Sequence of chain 1.A:
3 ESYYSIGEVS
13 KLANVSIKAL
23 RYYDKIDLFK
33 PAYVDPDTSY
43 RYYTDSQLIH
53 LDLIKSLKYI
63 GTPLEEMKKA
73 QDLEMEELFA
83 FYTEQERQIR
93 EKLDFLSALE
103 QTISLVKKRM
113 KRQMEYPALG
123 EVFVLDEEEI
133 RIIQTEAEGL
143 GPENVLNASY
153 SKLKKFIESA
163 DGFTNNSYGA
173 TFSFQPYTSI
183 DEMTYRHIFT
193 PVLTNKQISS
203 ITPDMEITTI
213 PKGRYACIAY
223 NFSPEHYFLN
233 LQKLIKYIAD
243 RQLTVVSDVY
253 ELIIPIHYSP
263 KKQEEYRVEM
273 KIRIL

The protein below binds the small molecule below.
Small molecule (SMILES): NC[C@H]1O[C@H](O[C@H]2[C@H](O)[C@@H](O[C@H]3O[C@H](CO)[C@@H](O)[C@H](N)[C@H]3O)[C@H](N)C[C@@H]2N)[C@H](O)[C@@H](O)[C@@H]1O

Sequence of chain 2.A:
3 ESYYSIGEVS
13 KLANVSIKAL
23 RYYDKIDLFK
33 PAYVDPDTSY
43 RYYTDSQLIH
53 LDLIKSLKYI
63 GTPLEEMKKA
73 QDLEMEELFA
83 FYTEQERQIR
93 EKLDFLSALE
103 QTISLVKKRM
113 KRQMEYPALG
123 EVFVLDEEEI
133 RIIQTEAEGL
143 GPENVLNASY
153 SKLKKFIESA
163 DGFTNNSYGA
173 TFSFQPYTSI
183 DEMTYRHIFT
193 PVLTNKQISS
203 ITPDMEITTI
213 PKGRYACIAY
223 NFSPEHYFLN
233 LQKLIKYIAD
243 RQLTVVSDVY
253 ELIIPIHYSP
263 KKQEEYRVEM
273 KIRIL

Binding-site contacts:
Ligand atom O7 contacts residue LEU148 of chain 1.A at 4.0 Å.
Ligand atom O7 contacts residue ASN149 of chain 1.A at 2.9 Å (h-bond).
Ligand atom O13 contacts residue TYR229 of chain 1.A at 4.1 Å.
Ligand atom O7 contacts residue TYR170 of chain 1.A at 4.0 Å.
Ligand atom C12 contacts residue PHE224 of chain 1.A at 3.9 Å (hydrophobic).
Ligand atom N1 contacts residue GLU253 of chain 1.A at 3.2 Å (salt-bridge).
Ligand atom O10 contacts residue ILE255 of chain 1.A at 3.7 Å.
Ligand atom O11 contacts residue PRO144 of chain 1.A at 3.9 Å.
Ligand atom O6 contacts residue TYR268 of chain 1.A at 4.0 Å.
Ligand atom C11 contacts residue TYR268 of chain 1.A at 4.0 Å (hydrophobic).
Ligand atom N4 contacts residue PRO144 of chain 1.A at 3.7 Å.
Ligand atom O12 contacts residue PHE224 of chain 1.A at 3.5 Å.
Ligand atom C2 contacts residue ASN149 of chain 1.A at 3.6 Å.
Ligand atom C6 contacts residue ILE255 of chain 1.A at 3.9 Å (hydrophobic).
Ligand atom O5 contacts residue VAL147 of chain 1.A at 4.0 Å.
Ligand atom O7 contacts residue TYR152 of chain 1.A at 3.9 Å.
Ligand atom C15 contacts residue PHE224 of chain 1.A at 4.0 Å (hydrophobic).
Ligand atom C3 contacts residue TYR170 of chain 1.A at 4.1 Å (hydrophobic).
Ligand atom C13 contacts residue PRO144 of chain 1.A at 3.6 Å (hydrophobic).
Ligand atom C8 contacts residue PHE224 of chain 1.A at 4.2 Å (hydrophobic).
Ligand atom C4 contacts residue VAL147 of chain 1.A at 4.1 Å (hydrophobic).
Ligand atom N1 contacts residue TYR187 of chain 1.A at 3.4 Å (h-bond).
Ligand atom O13 contacts residue PHE224 of chain 1.A at 4.0 Å.
Ligand atom N2 contacts residue PHE224 of chain 1.A at 3.3 Å.
Ligand atom C14 contacts residue PRO144 of chain 1.A at 3.2 Å (hydrophobic).
Ligand atom C12 contacts residue TYR268 of chain 1.A at 4.0 Å (hydrophobic).
Ligand atom N4 contacts residue ILE182 of chain 1.A at 4.0 Å.
Ligand atom C17 contacts residue PHE224 of chain 1.A at 4.0 Å (hydrophobic).
Ligand atom C5 contacts residue ILE255 of chain 1.A at 4.0 Å (hydrophobic).
Ligand atom C3 contacts residue ASN149 of chain 1.A at 3.8 Å.
Ligand atom C6 contacts residue VAL147 of chain 1.A at 3.0 Å (hydrophobic).
Ligand atom N1 contacts residue ILE255 of chain 1.A at 2.9 Å.
Ligand atom N1 contacts residue VAL147 of chain 1.A at 4.0 Å.
Ligand atom O8 contacts residue TYR152 of chain 1.A at 3.9 Å.
Ligand atom O8 contacts residue TYR170 of chain 1.A at 3.9 Å.
Ligand atom N4 contacts residue TYR229 of chain 1.A at 3.5 Å.
Ligand atom C5 contacts residue VAL147 of chain 1.A at 3.8 Å (hydrophobic).
Ligand atom O6 contacts residue ILE255 of chain 1.A at 3.5 Å.
Ligand atom O8 contacts residue ILE255 of chain 1.A at 3.3 Å.
Ligand atom O13 contacts residue PRO144 of chain 1.A at 3.8 Å.